Sequence of chain 1.A:
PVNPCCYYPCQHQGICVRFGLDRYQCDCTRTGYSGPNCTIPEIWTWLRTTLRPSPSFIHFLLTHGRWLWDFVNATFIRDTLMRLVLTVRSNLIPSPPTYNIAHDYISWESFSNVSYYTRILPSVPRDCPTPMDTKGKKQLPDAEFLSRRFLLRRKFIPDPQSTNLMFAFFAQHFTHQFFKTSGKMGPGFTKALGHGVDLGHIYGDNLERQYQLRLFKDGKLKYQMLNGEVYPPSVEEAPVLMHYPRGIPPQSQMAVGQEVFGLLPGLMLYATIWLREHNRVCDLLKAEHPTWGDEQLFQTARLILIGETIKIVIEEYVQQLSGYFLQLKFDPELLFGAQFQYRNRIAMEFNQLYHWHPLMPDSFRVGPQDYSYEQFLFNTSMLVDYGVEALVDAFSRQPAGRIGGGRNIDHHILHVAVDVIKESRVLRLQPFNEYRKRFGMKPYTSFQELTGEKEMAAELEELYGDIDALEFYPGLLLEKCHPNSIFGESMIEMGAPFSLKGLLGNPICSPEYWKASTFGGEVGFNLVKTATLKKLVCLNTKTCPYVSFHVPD

Sequence of chain 1.B:
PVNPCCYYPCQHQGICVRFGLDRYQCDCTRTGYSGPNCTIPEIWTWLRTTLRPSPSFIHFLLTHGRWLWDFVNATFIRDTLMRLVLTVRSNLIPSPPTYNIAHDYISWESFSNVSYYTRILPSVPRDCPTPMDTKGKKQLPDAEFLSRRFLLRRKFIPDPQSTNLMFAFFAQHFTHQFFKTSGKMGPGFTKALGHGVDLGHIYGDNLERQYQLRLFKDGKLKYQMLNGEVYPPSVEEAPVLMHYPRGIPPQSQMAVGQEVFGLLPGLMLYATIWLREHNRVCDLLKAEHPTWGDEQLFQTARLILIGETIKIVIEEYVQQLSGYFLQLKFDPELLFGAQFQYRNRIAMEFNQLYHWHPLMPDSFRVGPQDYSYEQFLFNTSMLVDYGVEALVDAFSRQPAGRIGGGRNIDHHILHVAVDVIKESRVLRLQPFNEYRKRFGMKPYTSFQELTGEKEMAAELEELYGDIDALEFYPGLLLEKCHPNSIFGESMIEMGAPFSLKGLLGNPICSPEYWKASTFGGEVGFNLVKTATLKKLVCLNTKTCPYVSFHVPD

This small molecule binds to this protein.
Small molecule (SMILES): CC(=O)N[C@H]1[C@H](O[C@H]2[C@H](O)[C@@H](NC(C)=O)CO[C@@H]2CO)O[C@H](CO)[C@@H](O)[C@@H]1O

Binding-site contacts:
Ligand atom O6 contacts residue ASN113 of chain 1.A at 4.3 Å.
Ligand atom C1 contacts residue SER115 of chain 1.A at 4.5 Å.
Ligand atom C5 contacts residue LEU207 of chain 1.B at 4.0 Å (hydrophobic).
Ligand atom C7 contacts residue ASN113 of chain 1.A at 3.5 Å.
Ligand atom O6 contacts residue LEU207 of chain 1.B at 3.8 Å.
Ligand atom C2 contacts residue ASN113 of chain 1.A at 2.5 Å.
Ligand atom C4 contacts residue ASN113 of chain 1.A at 4.2 Å.
Ligand atom O7 contacts residue GLU109 of chain 1.A at 4.3 Å.
Ligand atom O5 contacts residue PHE189 of chain 1.A at 4.1 Å.
Ligand atom O5 contacts residue LEU207 of chain 1.B at 3.4 Å.
Ligand atom C5 contacts residue TYR116 of chain 1.A at 4.2 Å (hydrophobic).
Ligand atom C5 contacts residue PHE189 of chain 1.A at 3.7 Å (hydrophobic).
Ligand atom C3 contacts residue ASN113 of chain 1.A at 3.8 Å.
Ligand atom C1 contacts residue ASN113 of chain 1.A at 1.4 Å.
Ligand atom C5 contacts residue ASN113 of chain 1.A at 3.6 Å.
Ligand atom O7 contacts residue ASN113 of chain 1.A at 3.6 Å (h-bond).
Ligand atom C1 contacts residue GLU109 of chain 1.A at 4.5 Å.
Ligand atom O7 contacts residue LEU207 of chain 1.B at 4.0 Å.
Ligand atom O6 contacts residue GLU208 of chain 1.B at 3.7 Å.
Ligand atom C3 contacts residue LEU207 of chain 1.B at 3.9 Å (hydrophobic).
Ligand atom C6 contacts residue LEU207 of chain 1.B at 4.4 Å (hydrophobic).
Ligand atom C6 contacts residue TYR116 of chain 1.A at 3.4 Å (hydrophobic).
Ligand atom O6 contacts residue PHE189 of chain 1.A at 4.4 Å.
Ligand atom O5 contacts residue TYR116 of chain 1.A at 3.5 Å.
Ligand atom O5 contacts residue ASN113 of chain 1.A at 2.3 Å (h-bond).
Ligand atom C8 contacts residue MET185 of chain 1.A at 3.5 Å (hydrophobic).
Ligand atom C2 contacts residue LEU207 of chain 1.B at 3.4 Å (hydrophobic).
Ligand atom C1 contacts residue LEU207 of chain 1.B at 3.8 Å (hydrophobic).
Ligand atom N2 contacts residue ASN113 of chain 1.A at 3.0 Å (h-bond).
Ligand atom C1 contacts residue TYR116 of chain 1.A at 4.0 Å (hydrophobic).
Ligand atom O6 contacts residue TYR116 of chain 1.A at 2.4 Å (h-bond).
Ligand atom C6 contacts residue PHE189 of chain 1.A at 3.6 Å (hydrophobic).
Ligand atom C6 contacts residue TYR211 of chain 1.B at 4.3 Å (hydrophobic).
Ligand atom O3 contacts residue LEU207 of chain 1.B at 4.1 Å.
Ligand atom C4 contacts residue LEU207 of chain 1.B at 3.6 Å (hydrophobic).